A small-molecule ligand and the protein it binds are described below.
Small molecule (SMILES): CC(=O)N[C@H]1[C@H](O[C@H]2[C@H](O)[C@@H](NC(C)=O)CO[C@@H]2CO)O[C@H](CO)[C@@H](O)[C@@H]1O

Sequence of chain 1.B:
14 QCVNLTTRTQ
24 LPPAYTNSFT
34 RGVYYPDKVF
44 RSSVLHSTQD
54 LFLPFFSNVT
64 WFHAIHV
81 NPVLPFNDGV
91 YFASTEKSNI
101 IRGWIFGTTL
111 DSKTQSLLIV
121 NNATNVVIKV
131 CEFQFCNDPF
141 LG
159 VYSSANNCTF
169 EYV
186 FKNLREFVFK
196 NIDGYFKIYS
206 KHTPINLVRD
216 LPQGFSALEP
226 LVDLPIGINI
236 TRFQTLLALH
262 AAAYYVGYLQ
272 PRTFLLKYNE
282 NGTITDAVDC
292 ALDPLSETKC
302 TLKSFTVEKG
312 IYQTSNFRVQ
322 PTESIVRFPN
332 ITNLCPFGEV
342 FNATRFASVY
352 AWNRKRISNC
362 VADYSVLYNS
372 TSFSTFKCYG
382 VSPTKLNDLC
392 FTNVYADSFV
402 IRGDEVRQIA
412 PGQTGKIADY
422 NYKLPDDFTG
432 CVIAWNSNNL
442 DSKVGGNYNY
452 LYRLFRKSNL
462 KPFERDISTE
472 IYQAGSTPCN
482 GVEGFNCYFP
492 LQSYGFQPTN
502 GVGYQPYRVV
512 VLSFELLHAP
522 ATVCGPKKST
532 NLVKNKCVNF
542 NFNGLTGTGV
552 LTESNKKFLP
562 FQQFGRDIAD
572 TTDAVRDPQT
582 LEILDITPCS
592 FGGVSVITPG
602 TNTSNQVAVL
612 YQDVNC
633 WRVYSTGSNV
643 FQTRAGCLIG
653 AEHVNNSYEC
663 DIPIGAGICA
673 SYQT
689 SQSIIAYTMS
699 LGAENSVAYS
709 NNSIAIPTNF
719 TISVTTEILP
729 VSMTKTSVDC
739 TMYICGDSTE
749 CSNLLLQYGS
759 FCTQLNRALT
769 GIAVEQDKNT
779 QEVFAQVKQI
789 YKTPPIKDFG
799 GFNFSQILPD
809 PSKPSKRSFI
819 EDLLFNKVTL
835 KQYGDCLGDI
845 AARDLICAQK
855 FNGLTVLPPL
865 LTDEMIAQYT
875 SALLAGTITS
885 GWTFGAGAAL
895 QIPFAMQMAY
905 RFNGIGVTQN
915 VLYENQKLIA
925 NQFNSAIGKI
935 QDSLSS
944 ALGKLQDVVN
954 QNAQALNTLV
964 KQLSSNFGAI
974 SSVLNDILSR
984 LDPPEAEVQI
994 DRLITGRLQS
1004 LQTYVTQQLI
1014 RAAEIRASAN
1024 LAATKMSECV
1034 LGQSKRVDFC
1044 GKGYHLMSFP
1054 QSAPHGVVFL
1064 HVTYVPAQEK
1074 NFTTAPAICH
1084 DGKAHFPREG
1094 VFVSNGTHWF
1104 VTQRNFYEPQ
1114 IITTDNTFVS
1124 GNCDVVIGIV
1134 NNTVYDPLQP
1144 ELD

Binding-site contacts:
Ligand atom O6 contacts residue ASN1134 of chain 1.B at 4.5 Å.
Ligand atom C1 contacts residue ASN1134 of chain 1.B at 1.4 Å.
Ligand atom C8 contacts residue ASN1134 of chain 1.B at 3.9 Å.
Ligand atom C2 contacts residue ASN1134 of chain 1.B at 2.5 Å.
Ligand atom C3 contacts residue ASN1134 of chain 1.B at 3.8 Å.
Ligand atom O5 contacts residue ASN1134 of chain 1.B at 2.4 Å (h-bond).
Ligand atom C4 contacts residue ASN1134 of chain 1.B at 4.2 Å.
Ligand atom C7 contacts residue ASN1134 of chain 1.B at 3.6 Å.
Ligand atom N2 contacts residue ASN1134 of chain 1.B at 2.9 Å (h-bond).
Ligand atom C5 contacts residue ASN1134 of chain 1.B at 3.6 Å.